Binding-site contacts:
Ligand atom C7 contacts residue ASN154 of chain 13.C at 3.4 Å.
Ligand atom O5 contacts residue SER156 of chain 13.C at 4.3 Å.
Ligand atom C4 contacts residue ASN154 of chain 13.C at 4.2 Å.
Ligand atom C6 contacts residue SER157 of chain 13.C at 4.1 Å.
Ligand atom N2 contacts residue ASN154 of chain 13.C at 3.1 Å (h-bond).
Ligand atom C1 contacts residue SER156 of chain 13.C at 4.1 Å.
Ligand atom C5 contacts residue SER156 of chain 13.C at 4.4 Å.
Ligand atom C3 contacts residue ASN154 of chain 13.C at 3.9 Å.
Ligand atom C2 contacts residue ASN154 of chain 13.C at 2.5 Å.
Ligand atom C1 contacts residue ASN154 of chain 13.C at 1.4 Å.
Ligand atom O7 contacts residue ASN154 of chain 13.C at 3.8 Å.
Ligand atom C1 contacts residue SER157 of chain 13.C at 4.2 Å.
Ligand atom O6 contacts residue SER157 of chain 13.C at 4.4 Å.
Ligand atom C5 contacts residue ASN154 of chain 13.C at 3.6 Å.
Ligand atom O5 contacts residue SER157 of chain 13.C at 3.5 Å (h-bond).
Ligand atom O5 contacts residue ASN154 of chain 13.C at 2.3 Å (h-bond).
Ligand atom C5 contacts residue SER157 of chain 13.C at 4.3 Å.
Ligand atom C8 contacts residue ASN154 of chain 13.C at 3.8 Å.

Sequence of chain 13.C:
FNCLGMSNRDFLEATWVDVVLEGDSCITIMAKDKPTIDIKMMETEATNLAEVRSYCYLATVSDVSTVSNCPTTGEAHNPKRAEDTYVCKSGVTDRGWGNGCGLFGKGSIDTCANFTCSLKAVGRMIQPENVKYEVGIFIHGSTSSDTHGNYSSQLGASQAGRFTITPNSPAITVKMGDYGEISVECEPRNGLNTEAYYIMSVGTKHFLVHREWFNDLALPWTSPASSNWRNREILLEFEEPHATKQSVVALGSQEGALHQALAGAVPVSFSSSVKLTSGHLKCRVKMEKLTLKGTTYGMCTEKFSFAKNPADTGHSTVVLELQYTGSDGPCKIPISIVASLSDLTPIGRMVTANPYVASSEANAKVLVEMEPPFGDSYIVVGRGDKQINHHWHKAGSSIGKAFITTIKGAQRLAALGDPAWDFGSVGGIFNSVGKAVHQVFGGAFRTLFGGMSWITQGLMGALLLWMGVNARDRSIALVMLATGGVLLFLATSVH

The small molecule below binds the protein below.
Small molecule (SMILES): CC(=O)N[C@@H]1[C@@H](O)[C@H](O)[C@@H](CO)O[C@H]1O